Sequence of chain 1.B:
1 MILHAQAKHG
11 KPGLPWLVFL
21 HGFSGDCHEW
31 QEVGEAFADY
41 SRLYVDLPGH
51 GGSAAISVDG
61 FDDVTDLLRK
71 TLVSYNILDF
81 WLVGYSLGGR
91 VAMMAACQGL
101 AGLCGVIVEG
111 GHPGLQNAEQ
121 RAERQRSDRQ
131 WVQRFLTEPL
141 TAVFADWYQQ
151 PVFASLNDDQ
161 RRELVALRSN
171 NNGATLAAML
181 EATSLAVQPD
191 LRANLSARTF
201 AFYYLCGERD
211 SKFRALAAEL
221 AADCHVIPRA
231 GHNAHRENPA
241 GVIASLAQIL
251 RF

Binding-site contacts:
Ligand atom O5 contacts residue TYR148 of chain 1.B at 3.8 Å.
Ligand atom C4 contacts residue PYR1 of chain 1.G at 3.2 Å.
Ligand atom C11 contacts residue PHE23 of chain 1.B at 3.6 Å (hydrophobic).
Ligand atom O3 contacts residue PHE23 of chain 1.B at 2.7 Å (h-bond).
Ligand atom O3 contacts residue SER86 of chain 1.B at 3.2 Å.
Ligand atom O2 contacts residue SER86 of chain 1.B at 2.5 Å (h-bond).
Ligand atom C10 contacts residue TRP147 of chain 1.B at 3.6 Å (hydrophobic).
Ligand atom O9 contacts residue TRP147 of chain 1.B at 3.5 Å.
Ligand atom C8 contacts residue LEU87 of chain 1.B at 3.8 Å (hydrophobic).
Ligand atom O1 contacts residue LEU87 of chain 1.B at 3.7 Å.
Ligand atom C8 contacts residue SER86 of chain 1.B at 3.0 Å.
Ligand atom C8 contacts residue PHE23 of chain 1.B at 3.6 Å (hydrophobic).
Ligand atom O1 contacts residue ARG90 of chain 1.B at 2.7 Å (salt-bridge).
Ligand atom O9 contacts residue PYR1 of chain 1.G at 2.9 Å (h-bond).
Ligand atom O4 contacts residue TYR148 of chain 1.B at 2.6 Å (h-bond).
Ligand atom C11 contacts residue TYR148 of chain 1.B at 3.5 Å (hydrophobic).
Ligand atom O5 contacts residue PHE153 of chain 1.B at 3.6 Å.
Ligand atom O2 contacts residue LEU87 of chain 1.B at 3.4 Å (h-bond).
Ligand atom C11 contacts residue TYR85 of chain 1.B at 3.7 Å (hydrophobic).
Ligand atom C9 contacts residue PHE23 of chain 1.B at 4.0 Å (hydrophobic).
Ligand atom O4 contacts residue TRP147 of chain 1.B at 2.8 Å (h-bond).
Ligand atom C1 contacts residue SER86 of chain 1.B at 3.3 Å.
Ligand atom C7 contacts residue LEU87 of chain 1.B at 3.5 Å (hydrophobic).
Ligand atom C7 contacts residue ARG90 of chain 1.B at 3.8 Å.
Ligand atom C6 contacts residue SER86 of chain 1.B at 3.8 Å.
Ligand atom O4 contacts residue PHE153 of chain 1.B at 3.6 Å.
Ligand atom C11 contacts residue PHE153 of chain 1.B at 3.4 Å (hydrophobic).
Ligand atom C9 contacts residue TYR85 of chain 1.B at 3.6 Å (hydrophobic).
Ligand atom O5 contacts residue TYR85 of chain 1.B at 2.7 Å (h-bond).
Ligand atom O3 contacts residue LEU87 of chain 1.B at 2.9 Å (h-bond).
Ligand atom O3 contacts residue GLY22 of chain 1.B at 3.6 Å.
Ligand atom C10 contacts residue PHE153 of chain 1.B at 3.8 Å (hydrophobic).
Ligand atom C3 contacts residue PYR1 of chain 1.G at 3.5 Å.
Ligand atom C11 contacts residue TRP147 of chain 1.B at 3.7 Å (hydrophobic).
Ligand atom C5 contacts residue PYR1 of chain 1.G at 3.6 Å.
Ligand atom O4 contacts residue PHE23 of chain 1.B at 3.6 Å.
Ligand atom C7 contacts residue SER86 of chain 1.B at 3.5 Å.
Ligand atom C9 contacts residue SER86 of chain 1.B at 3.2 Å.
Ligand atom C2 contacts residue SER86 of chain 1.B at 3.9 Å.
Ligand atom C10 contacts residue PHE23 of chain 1.B at 3.4 Å (hydrophobic).

A protein and the small-molecule ligand that binds it are described below.
Small molecule (SMILES): O=C(O)CCC(=O)C1=CC=C[C@@H](O)[C@@H]1C(=O)O